This protein binds this small molecule.
Small molecule (SMILES): CC(=O)N[C@@H]1[C@@H](O)[C@H](O)[C@@H](CO)O[C@H]1O

Sequence of chain 1.G:
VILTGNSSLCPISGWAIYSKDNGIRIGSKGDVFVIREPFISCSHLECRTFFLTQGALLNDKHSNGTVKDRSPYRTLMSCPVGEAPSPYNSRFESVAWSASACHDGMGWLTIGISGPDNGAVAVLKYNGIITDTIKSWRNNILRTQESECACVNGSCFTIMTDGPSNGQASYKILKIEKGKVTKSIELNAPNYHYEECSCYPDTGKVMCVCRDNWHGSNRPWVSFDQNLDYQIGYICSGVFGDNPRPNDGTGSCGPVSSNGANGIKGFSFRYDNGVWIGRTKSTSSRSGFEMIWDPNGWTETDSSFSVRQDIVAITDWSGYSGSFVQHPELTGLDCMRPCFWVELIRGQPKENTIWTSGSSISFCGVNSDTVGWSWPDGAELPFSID

Binding-site contacts:
Ligand atom C7 contacts residue ASN81 of chain 1.G at 3.2 Å.
Ligand atom C6 contacts residue THR83 of chain 1.G at 3.5 Å.
Ligand atom C4 contacts residue ASN81 of chain 1.G at 4.2 Å.
Ligand atom O7 contacts residue ASN81 of chain 1.G at 3.0 Å (h-bond).
Ligand atom C1 contacts residue THR83 of chain 1.G at 3.8 Å.
Ligand atom C8 contacts residue ASN81 of chain 1.G at 4.5 Å.
Ligand atom O5 contacts residue ASN81 of chain 1.G at 2.4 Å (h-bond).
Ligand atom C5 contacts residue ASN81 of chain 1.G at 3.7 Å.
Ligand atom C3 contacts residue ASN81 of chain 1.G at 3.8 Å.
Ligand atom C2 contacts residue ASN81 of chain 1.G at 2.5 Å.
Ligand atom C8 contacts residue ILE371 of chain 1.G at 4.2 Å (hydrophobic).
Ligand atom O5 contacts residue THR83 of chain 1.G at 2.9 Å (h-bond).
Ligand atom N2 contacts residue ASN81 of chain 1.G at 3.0 Å (h-bond).
Ligand atom C1 contacts residue ASN81 of chain 1.G at 1.4 Å.
Ligand atom O6 contacts residue THR83 of chain 1.G at 4.2 Å.
Ligand atom C5 contacts residue THR83 of chain 1.G at 3.6 Å.